Binding-site contacts:
Ligand atom C05 contacts residue TYR9 of chain 1.B at 3.7 Å (hydrophobic).
Ligand atom C04 contacts residue TYR9 of chain 1.B at 2.9 Å (hydrophobic).
Ligand atom C01 contacts residue PHE220 of chain 1.B at 4.5 Å (hydrophobic).
Ligand atom SN1 contacts residue TYR9 of chain 1.B at 2.1 Å.
Ligand atom C01 contacts residue GSH1 of chain 1.H at 4.4 Å.
Ligand atom C05 contacts residue PHE10 of chain 1.B at 3.9 Å (hydrophobic).
Ligand atom C06 contacts residue LEU107 of chain 1.B at 4.0 Å (hydrophobic).
Ligand atom C07 contacts residue LEU107 of chain 1.B at 3.9 Å (hydrophobic).
Ligand atom C07 contacts residue TYR9 of chain 1.B at 4.3 Å (hydrophobic).
Ligand atom C07 contacts residue ARG15 of chain 1.B at 4.4 Å.
Ligand atom C06 contacts residue GSH1 of chain 1.H at 3.8 Å.
Ligand atom C01 contacts residue PHE222 of chain 1.B at 2.7 Å (hydrophobic).
Ligand atom C07 contacts residue MPD1 of chain 1.J at 3.9 Å.
Ligand atom C02 contacts residue TYR9 of chain 1.B at 4.2 Å (hydrophobic).
Ligand atom SN1 contacts residue GSH1 of chain 1.H at 2.4 Å.
Ligand atom C05 contacts residue PHE220 of chain 1.B at 4.2 Å (hydrophobic).
Ligand atom C04 contacts residue PHE220 of chain 1.B at 3.8 Å (hydrophobic).
Ligand atom C06 contacts residue GLY14 of chain 1.B at 3.5 Å.
Ligand atom C06 contacts residue MPD1 of chain 1.J at 4.4 Å.
Ligand atom C06 contacts residue TYR9 of chain 1.B at 2.8 Å (hydrophobic).
Ligand atom C05 contacts residue SER216 of chain 1.B at 3.7 Å.
Ligand atom C07 contacts residue PHE222 of chain 1.B at 4.2 Å (hydrophobic).
Ligand atom C04 contacts residue PHE10 of chain 1.B at 4.4 Å (hydrophobic).
Ligand atom C02 contacts residue PHE222 of chain 1.B at 4.2 Å (hydrophobic).
Ligand atom SN1 contacts residue ARG15 of chain 1.B at 4.3 Å.
Ligand atom C04 contacts residue GSH1 of chain 1.H at 3.9 Å.
Ligand atom C07 contacts residue GSH1 of chain 1.H at 4.5 Å.
Ligand atom C02 contacts residue GSH1 of chain 1.H at 3.0 Å.
Ligand atom C05 contacts residue MPD1 of chain 1.J at 3.8 Å.
Ligand atom C06 contacts residue ARG15 of chain 1.B at 3.7 Å.

Sequence of chain 1.B:
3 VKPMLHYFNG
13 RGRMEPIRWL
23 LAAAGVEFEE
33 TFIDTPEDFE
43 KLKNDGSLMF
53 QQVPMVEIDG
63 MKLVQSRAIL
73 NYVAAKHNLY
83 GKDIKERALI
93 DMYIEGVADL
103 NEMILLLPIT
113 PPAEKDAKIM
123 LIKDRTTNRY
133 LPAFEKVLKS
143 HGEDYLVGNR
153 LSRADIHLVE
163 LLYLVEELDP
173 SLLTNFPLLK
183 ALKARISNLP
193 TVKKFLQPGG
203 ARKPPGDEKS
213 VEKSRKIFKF

This protein binds this small molecule.
Small molecule (SMILES): CC[Sn](Br)(CC)CC